Sequence of chain 1.C:
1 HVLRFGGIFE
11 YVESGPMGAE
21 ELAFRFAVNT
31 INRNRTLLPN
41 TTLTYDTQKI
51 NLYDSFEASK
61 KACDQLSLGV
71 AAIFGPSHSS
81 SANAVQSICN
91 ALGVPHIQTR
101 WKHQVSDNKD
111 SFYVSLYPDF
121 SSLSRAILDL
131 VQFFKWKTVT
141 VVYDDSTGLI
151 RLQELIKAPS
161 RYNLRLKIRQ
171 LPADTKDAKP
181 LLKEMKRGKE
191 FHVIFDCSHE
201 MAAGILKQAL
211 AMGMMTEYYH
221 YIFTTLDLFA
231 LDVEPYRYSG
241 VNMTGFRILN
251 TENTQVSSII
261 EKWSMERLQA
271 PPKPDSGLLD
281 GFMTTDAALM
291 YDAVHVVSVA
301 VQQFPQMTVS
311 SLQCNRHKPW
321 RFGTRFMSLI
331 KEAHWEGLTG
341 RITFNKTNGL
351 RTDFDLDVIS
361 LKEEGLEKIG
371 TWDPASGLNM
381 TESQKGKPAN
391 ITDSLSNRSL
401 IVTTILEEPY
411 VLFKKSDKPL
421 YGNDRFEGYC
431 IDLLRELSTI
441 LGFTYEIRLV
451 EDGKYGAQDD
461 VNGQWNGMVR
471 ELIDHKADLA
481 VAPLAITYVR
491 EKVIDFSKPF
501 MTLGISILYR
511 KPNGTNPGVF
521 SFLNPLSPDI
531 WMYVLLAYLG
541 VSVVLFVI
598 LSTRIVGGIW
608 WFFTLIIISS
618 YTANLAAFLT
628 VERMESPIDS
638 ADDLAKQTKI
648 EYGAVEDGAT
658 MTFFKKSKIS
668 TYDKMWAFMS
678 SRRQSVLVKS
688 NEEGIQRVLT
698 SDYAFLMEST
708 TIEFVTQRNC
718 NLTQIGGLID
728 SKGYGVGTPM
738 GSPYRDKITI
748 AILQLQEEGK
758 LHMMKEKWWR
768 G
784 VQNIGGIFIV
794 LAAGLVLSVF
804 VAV

Binding-site contacts:
Ligand atom C2 contacts residue ASN242 of chain 1.C at 2.4 Å.
Ligand atom C8 contacts residue GLU217 of chain 1.C at 3.3 Å.
Ligand atom C1 contacts residue HIS220 of chain 1.C at 4.2 Å.
Ligand atom C3 contacts residue ASN242 of chain 1.C at 3.8 Å.
Ligand atom C5 contacts residue ASN242 of chain 1.C at 3.7 Å.
Ligand atom O7 contacts residue ASN242 of chain 1.C at 3.7 Å.
Ligand atom O7 contacts residue GLU217 of chain 1.C at 3.1 Å (salt-bridge).
Ligand atom C1 contacts residue ASN242 of chain 1.C at 1.4 Å.
Ligand atom C7 contacts residue ASN242 of chain 1.C at 3.5 Å.
Ligand atom N2 contacts residue HIS220 of chain 1.C at 3.9 Å.
Ligand atom C8 contacts residue GLN384 of chain 1.C at 3.5 Å.
Ligand atom C8 contacts residue TYR219 of chain 1.C at 4.4 Å (hydrophobic).
Ligand atom C8 contacts residue TYR218 of chain 1.C at 3.7 Å (hydrophobic).
Ligand atom C4 contacts residue ASN242 of chain 1.C at 4.2 Å.
Ligand atom C7 contacts residue GLU217 of chain 1.C at 3.6 Å.
Ligand atom C2 contacts residue HIS220 of chain 1.C at 4.1 Å.
Ligand atom O5 contacts residue ASN242 of chain 1.C at 2.4 Å (h-bond).
Ligand atom N2 contacts residue ASN242 of chain 1.C at 2.8 Å (h-bond).

A protein and the small-molecule ligand that binds it are described below.
Small molecule (SMILES): CC(=O)N[C@H]1[C@H](O[C@H]2[C@H](O)[C@@H](NC(C)=O)CO[C@@H]2CO)O[C@H](CO)[C@@H](O[C@H]2O[C@H](CO[C@H]3O[C@H](CO)[C@@H](O)[C@H](O)[C@@H]3O)[C@@H](O)[C@H](O[C@H]3O[C@H](CO)[C@@H](O)[C@H](O)[C@@H]3O)[C@@H]2O)[C@@H]1O